Sequence of chain 1.B:
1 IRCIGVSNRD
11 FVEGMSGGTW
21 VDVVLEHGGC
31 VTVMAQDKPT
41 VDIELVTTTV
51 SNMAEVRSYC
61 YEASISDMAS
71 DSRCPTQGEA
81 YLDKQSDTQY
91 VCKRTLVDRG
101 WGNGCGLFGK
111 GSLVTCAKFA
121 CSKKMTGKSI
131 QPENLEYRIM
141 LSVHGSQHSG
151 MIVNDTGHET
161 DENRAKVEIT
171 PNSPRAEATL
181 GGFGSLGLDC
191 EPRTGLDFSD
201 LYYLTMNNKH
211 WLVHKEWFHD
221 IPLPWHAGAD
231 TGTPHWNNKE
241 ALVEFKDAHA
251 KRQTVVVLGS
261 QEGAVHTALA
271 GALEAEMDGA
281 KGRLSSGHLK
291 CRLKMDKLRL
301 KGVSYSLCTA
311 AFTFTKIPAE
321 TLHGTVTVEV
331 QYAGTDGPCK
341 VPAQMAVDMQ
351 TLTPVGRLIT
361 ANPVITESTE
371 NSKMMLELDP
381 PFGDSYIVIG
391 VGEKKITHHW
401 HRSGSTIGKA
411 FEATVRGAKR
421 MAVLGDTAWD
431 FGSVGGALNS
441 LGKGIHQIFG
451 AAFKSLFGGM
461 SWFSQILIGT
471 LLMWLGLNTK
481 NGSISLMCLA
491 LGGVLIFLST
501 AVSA

This small molecule binds to this protein.
Small molecule (SMILES): CC(=O)N[C@@H]1[C@@H](O)[C@H](O)[C@@H](CO)O[C@H]1O

Binding-site contacts:
Ligand atom O3 contacts residue MET151 of chain 1.B at 4.2 Å.
Ligand atom C4 contacts residue ASN154 of chain 1.B at 4.2 Å.
Ligand atom C5 contacts residue ASN154 of chain 1.B at 3.7 Å.
Ligand atom C3 contacts residue ASN154 of chain 1.B at 3.9 Å.
Ligand atom O5 contacts residue MET151 of chain 1.B at 3.7 Å.
Ligand atom C5 contacts residue MET151 of chain 1.B at 4.1 Å (hydrophobic).
Ligand atom O4 contacts residue MET151 of chain 1.B at 4.4 Å.
Ligand atom C1 contacts residue MET151 of chain 1.B at 4.2 Å (hydrophobic).
Ligand atom O7 contacts residue ASN154 of chain 1.B at 4.3 Å.
Ligand atom C8 contacts residue ASN154 of chain 1.B at 3.0 Å.
Ligand atom N2 contacts residue ASN154 of chain 1.B at 2.9 Å.
Ligand atom C7 contacts residue ASN154 of chain 1.B at 3.4 Å.
Ligand atom C2 contacts residue ASN154 of chain 1.B at 2.5 Å.
Ligand atom O5 contacts residue ASN154 of chain 1.B at 2.4 Å (h-bond).
Ligand atom C1 contacts residue ASN154 of chain 1.B at 1.4 Å.
Ligand atom C4 contacts residue MET151 of chain 1.B at 3.5 Å (hydrophobic).
Ligand atom C2 contacts residue MET151 of chain 1.B at 4.0 Å (hydrophobic).
Ligand atom C3 contacts residue MET151 of chain 1.B at 4.1 Å (hydrophobic).